Binding-site contacts:
Ligand atom OP1 contacts residue PHE272 of chain 27.A at 3.4 Å.
Ligand atom P contacts residue ASP273 of chain 27.A at 2.8 Å.
Ligand atom OP1 contacts residue ASN491 of chain 27.A at 3.6 Å.
Ligand atom C5' contacts residue ASP273 of chain 27.A at 3.8 Å.
Ligand atom P contacts residue ASN491 of chain 27.A at 3.0 Å.
Ligand atom OP1 contacts residue TYR271 of chain 27.A at 3.1 Å (h-bond).
Ligand atom OP2 contacts residue ASN491 of chain 27.A at 1.7 Å (h-bond).
Ligand atom OP1 contacts residue ASP273 of chain 27.A at 3.3 Å.
Ligand atom O5' contacts residue ASN491 of chain 27.A at 3.5 Å (h-bond).
Ligand atom C5' contacts residue ASN491 of chain 27.A at 4.0 Å.
Ligand atom P contacts residue PHE272 of chain 27.A at 4.3 Å.
Ligand atom OP2 contacts residue ASP273 of chain 27.A at 2.4 Å.
Ligand atom P contacts residue TYR271 of chain 27.A at 4.5 Å.
Ligand atom O5' contacts residue ASP273 of chain 27.A at 4.1 Å.

Sequence of chain 27.A:
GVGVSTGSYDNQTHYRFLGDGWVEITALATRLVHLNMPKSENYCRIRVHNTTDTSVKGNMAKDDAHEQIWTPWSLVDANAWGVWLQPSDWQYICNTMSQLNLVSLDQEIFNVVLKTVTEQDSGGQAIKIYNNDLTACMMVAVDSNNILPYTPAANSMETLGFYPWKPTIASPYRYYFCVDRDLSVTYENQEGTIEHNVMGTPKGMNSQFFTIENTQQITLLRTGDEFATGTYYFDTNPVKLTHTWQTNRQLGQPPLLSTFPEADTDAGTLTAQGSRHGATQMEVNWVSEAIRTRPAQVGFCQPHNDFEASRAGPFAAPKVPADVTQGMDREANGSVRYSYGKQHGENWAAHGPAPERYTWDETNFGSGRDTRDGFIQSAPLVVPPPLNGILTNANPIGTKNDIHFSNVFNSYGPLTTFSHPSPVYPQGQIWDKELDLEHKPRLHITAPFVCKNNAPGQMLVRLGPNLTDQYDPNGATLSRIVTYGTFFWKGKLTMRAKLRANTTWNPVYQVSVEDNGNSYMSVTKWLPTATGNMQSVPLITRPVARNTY

A small-molecule ligand and the protein it binds are described below.
Small molecule (SMILES): Nc1ncnc2c1ncn2[C@H]1C[C@H](O)[C@@H](COP(=O)(O)O)O1